This protein binds this small molecule.
Small molecule (SMILES): C=CCc1cc(-c2ccccc2)ccc1OCCCNC(C)C

Binding-site contacts:
Ligand atom CAA contacts residue MET21 of chain 1.A at 3.8 Å (hydrophobic).
Ligand atom CAU contacts residue LEU147 of chain 1.A at 3.9 Å (hydrophobic).
Ligand atom CAC contacts residue ARG51 of chain 1.A at 3.9 Å.
Ligand atom CAW contacts residue TYR47 of chain 1.A at 3.8 Å (hydrophobic).
Ligand atom CAA contacts residue PHE32 of chain 1.A at 3.7 Å (hydrophobic).
Ligand atom CAA contacts residue TYR47 of chain 1.A at 3.7 Å (hydrophobic).
Ligand atom CAH contacts residue GLY144 of chain 1.A at 3.8 Å.
Ligand atom CAH contacts residue LEU166 of chain 1.A at 3.9 Å (hydrophobic).
Ligand atom CAW contacts residue HIS24 of chain 1.A at 3.8 Å.
Ligand atom CAG contacts residue PHE32 of chain 1.A at 3.8 Å (hydrophobic).
Ligand atom CAH contacts residue ALA163 of chain 1.A at 3.8 Å (hydrophobic).
Ligand atom CAC contacts residue CYS50 of chain 1.A at 3.8 Å (hydrophobic).
Ligand atom CAS contacts residue LEU166 of chain 1.A at 3.9 Å (hydrophobic).
Ligand atom CAD contacts residue PHE32 of chain 1.A at 3.9 Å (hydrophobic).
Ligand atom CAK contacts residue GLY144 of chain 1.A at 3.8 Å.
Ligand atom CAE contacts residue LEU166 of chain 1.A at 3.8 Å (hydrophobic).
Ligand atom CAP contacts residue ALA140 of chain 1.A at 3.9 Å (hydrophobic).
Ligand atom CAC contacts residue TYR47 of chain 1.A at 3.6 Å (hydrophobic).
Ligand atom OAR contacts residue VAL143 of chain 1.A at 3.5 Å.
Ligand atom CAG contacts residue LEU151 of chain 1.A at 3.5 Å (hydrophobic).
Ligand atom CAB contacts residue HIS24 of chain 1.A at 3.6 Å.
Ligand atom CAK contacts residue GLY167 of chain 1.A at 3.6 Å.
Ligand atom CAF contacts residue LEU166 of chain 1.A at 3.9 Å (hydrophobic).
Ligand atom CAE contacts residue PHE239 of chain 1.A at 3.8 Å (hydrophobic).
Ligand atom CAV contacts residue VAL143 of chain 1.A at 3.6 Å (hydrophobic).
Ligand atom CAG contacts residue ILE247 of chain 1.A at 3.9 Å (hydrophobic).
Ligand atom CAD contacts residue PHE28 of chain 1.A at 3.6 Å (hydrophobic).
Ligand atom CAF contacts residue ALA163 of chain 1.A at 3.8 Å (hydrophobic).
Ligand atom CAM contacts residue TYR47 of chain 1.A at 3.9 Å (hydrophobic).
Ligand atom CAG contacts residue LEU166 of chain 1.A at 3.8 Å (hydrophobic).
Ligand atom CAT contacts residue LEU147 of chain 1.A at 3.8 Å (hydrophobic).
Ligand atom CAJ contacts residue GLY144 of chain 1.A at 3.6 Å.
Ligand atom CAK contacts residue ALA140 of chain 1.A at 3.4 Å (hydrophobic).
Ligand atom CAN contacts residue ALA140 of chain 1.A at 3.9 Å (hydrophobic).
Ligand atom CAE contacts residue LEU151 of chain 1.A at 3.7 Å (hydrophobic).
Ligand atom CAI contacts residue LEU166 of chain 1.A at 3.8 Å (hydrophobic).
Ligand atom CAJ contacts residue GLY167 of chain 1.A at 3.6 Å.
Ligand atom CAB contacts residue ASP54 of chain 1.A at 3.8 Å.
Ligand atom CAL contacts residue LEU147 of chain 1.A at 3.4 Å (hydrophobic).
Ligand atom CAI contacts residue PHE32 of chain 1.A at 3.6 Å (hydrophobic).

Sequence of chain 1.A:
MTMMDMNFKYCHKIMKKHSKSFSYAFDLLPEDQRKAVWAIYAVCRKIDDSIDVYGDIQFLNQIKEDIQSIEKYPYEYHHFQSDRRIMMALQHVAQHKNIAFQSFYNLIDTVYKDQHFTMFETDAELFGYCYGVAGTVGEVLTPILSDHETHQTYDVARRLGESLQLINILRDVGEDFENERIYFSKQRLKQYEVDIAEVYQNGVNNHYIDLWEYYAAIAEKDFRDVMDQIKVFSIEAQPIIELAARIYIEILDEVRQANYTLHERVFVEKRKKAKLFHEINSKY